Sequence of chain 1.D:
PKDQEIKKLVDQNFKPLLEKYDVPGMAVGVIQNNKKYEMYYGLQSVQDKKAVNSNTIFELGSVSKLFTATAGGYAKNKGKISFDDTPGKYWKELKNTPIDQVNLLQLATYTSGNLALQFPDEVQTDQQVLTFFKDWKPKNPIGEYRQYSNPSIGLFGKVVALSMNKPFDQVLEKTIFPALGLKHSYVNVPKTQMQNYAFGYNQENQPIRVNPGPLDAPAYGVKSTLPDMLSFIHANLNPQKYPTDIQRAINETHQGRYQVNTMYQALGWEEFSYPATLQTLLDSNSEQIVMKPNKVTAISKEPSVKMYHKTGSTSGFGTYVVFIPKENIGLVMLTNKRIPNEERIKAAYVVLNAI

Binding-site contacts:
Ligand atom O5 contacts residue SER66 of chain 1.D at 2.2 Å (h-bond).
Ligand atom N3 contacts residue SER319 of chain 1.D at 3.3 Å (h-bond).
Ligand atom C1 contacts residue VAL214 of chain 1.D at 3.7 Å (hydrophobic).
Ligand atom N2 contacts residue SER319 of chain 1.D at 3.1 Å (h-bond).
Ligand atom B1 contacts residue TYR152 of chain 1.D at 3.4 Å.
Ligand atom O2 contacts residue ARG342 of chain 1.D at 2.4 Å (salt-bridge).
Ligand atom C9 contacts residue ARG342 of chain 1.D at 3.3 Å.
Ligand atom C4 contacts residue ASN154 of chain 1.D at 3.8 Å.
Ligand atom N6 contacts residue ARG342 of chain 1.D at 2.9 Å (salt-bridge).
Ligand atom C3 contacts residue SER317 of chain 1.D at 3.4 Å.
Ligand atom N1 contacts residue VAL214 of chain 1.D at 3.8 Å.
Ligand atom C6 contacts residue SER66 of chain 1.D at 3.7 Å.
Ligand atom N2 contacts residue VAL214 of chain 1.D at 3.8 Å.
Ligand atom O5 contacts residue GLY316 of chain 1.D at 3.5 Å.
Ligand atom O1 contacts residue ASN154 of chain 1.D at 2.9 Å (h-bond).
Ligand atom O6 contacts residue TYR152 of chain 1.D at 2.7 Å (h-bond).
Ligand atom N7 contacts residue ARG342 of chain 1.D at 3.9 Å.
Ligand atom S1 contacts residue GLN122 of chain 1.D at 4.0 Å.
Ligand atom C4 contacts residue SER317 of chain 1.D at 3.8 Å.
Ligand atom O2 contacts residue ASN345 of chain 1.D at 3.5 Å (h-bond).
Ligand atom C8 contacts residue ARG342 of chain 1.D at 3.5 Å.
Ligand atom C1 contacts residue SER319 of chain 1.D at 4.0 Å.
Ligand atom C2 contacts residue TYR224 of chain 1.D at 4.0 Å (hydrophobic).
Ligand atom C9 contacts residue ASN345 of chain 1.D at 3.5 Å.
Ligand atom O2 contacts residue SER317 of chain 1.D at 3.9 Å.
Ligand atom O5 contacts residue SER317 of chain 1.D at 2.9 Å (h-bond).
Ligand atom O1 contacts residue GLN122 of chain 1.D at 3.0 Å (h-bond).
Ligand atom O6 contacts residue LYS314 of chain 1.D at 4.0 Å.
Ligand atom N3 contacts residue THR318 of chain 1.D at 3.4 Å.
Ligand atom N1 contacts residue ASN215 of chain 1.D at 3.2 Å (h-bond).
Ligand atom S2 contacts residue TYR224 of chain 1.D at 4.0 Å.
Ligand atom O6 contacts residue SER66 of chain 1.D at 2.3 Å (h-bond).
Ligand atom C5 contacts residue SER66 of chain 1.D at 2.4 Å.
Ligand atom N4 contacts residue SER66 of chain 1.D at 3.1 Å (h-bond).
Ligand atom O3 contacts residue ASN345 of chain 1.D at 2.9 Å (h-bond).
Ligand atom N2 contacts residue THR318 of chain 1.D at 3.8 Å.
Ligand atom S1 contacts residue TYR224 of chain 1.D at 3.7 Å.
Ligand atom N4 contacts residue SER317 of chain 1.D at 3.1 Å (h-bond).
Ligand atom B1 contacts residue SER66 of chain 1.D at 1.4 Å.
Ligand atom C3 contacts residue TYR224 of chain 1.D at 3.9 Å (hydrophobic).

The protein below binds the small molecule below.
Small molecule (SMILES): Nc1nnc(SCC(=O)N[C@@H](Cn2cc(C(=O)O)nn2)B(O)O)s1